Binding-site contacts:
Ligand atom C contacts residue TYR101 of chain 1.L at 3.6 Å (hydrophobic).
Ligand atom C6 contacts residue LEU42 of chain 1.K at 3.4 Å (hydrophobic).
Ligand atom C7 contacts residue GLU45 of chain 1.K at 3.3 Å.
Ligand atom CG contacts residue TYR101 of chain 1.L at 4.0 Å (hydrophobic).
Ligand atom CA contacts residue TYR101 of chain 1.L at 3.9 Å (hydrophobic).
Ligand atom CZ contacts residue MET111 of chain 1.K at 3.6 Å (hydrophobic).
Ligand atom C6 contacts residue GLU45 of chain 1.K at 3.9 Å.
Ligand atom CE1 contacts residue LEU67 of chain 1.L at 3.7 Å (hydrophobic).
Ligand atom C8 contacts residue LYS41 of chain 1.K at 4.0 Å.
Ligand atom O contacts residue TYR101 of chain 1.L at 3.9 Å.
Ligand atom C8 contacts residue SER71 of chain 1.L at 3.5 Å.
Ligand atom C6 contacts residue SER71 of chain 1.L at 3.1 Å.
Ligand atom C5 contacts residue SER71 of chain 1.L at 3.2 Å.
Ligand atom CD1 contacts residue TYR101 of chain 1.L at 3.4 Å (hydrophobic).
Ligand atom CA contacts residue TYR101 of chain 1.L at 3.5 Å (hydrophobic).
Ligand atom CD2 contacts residue TYR81 of chain 1.K at 4.0 Å (hydrophobic).
Ligand atom CE contacts residue SER79 of chain 1.K at 3.2 Å.
Ligand atom O contacts residue TYR101 of chain 1.L at 2.7 Å (h-bond).
Ligand atom O contacts residue TYR101 of chain 1.L at 3.5 Å (h-bond).
Ligand atom N contacts residue TYR101 of chain 1.L at 3.6 Å (h-bond).
Ligand atom C contacts residue TYR81 of chain 1.K at 3.9 Å (hydrophobic).
Ligand atom C contacts residue TYR101 of chain 1.L at 3.2 Å (hydrophobic).
Ligand atom C7 contacts residue SER71 of chain 1.L at 2.9 Å.
Ligand atom CE contacts residue GLU45 of chain 1.K at 3.9 Å.
Ligand atom CB contacts residue MET131 of chain 1.K at 4.0 Å (hydrophobic).
Ligand atom N contacts residue TYR81 of chain 1.K at 3.4 Å (h-bond).
Ligand atom C4 contacts residue LEU42 of chain 1.K at 3.9 Å (hydrophobic).
Ligand atom CB contacts residue TYR81 of chain 1.K at 4.1 Å (hydrophobic).
Ligand atom CD contacts residue TYR81 of chain 1.K at 3.7 Å (hydrophobic).
Ligand atom C2 contacts residue TYR81 of chain 1.K at 3.9 Å (hydrophobic).
Ligand atom O contacts residue TYR81 of chain 1.K at 2.9 Å (h-bond).
Ligand atom CE1 contacts residue TYR101 of chain 1.L at 3.9 Å (hydrophobic).
Ligand atom CB contacts residue TYR101 of chain 1.L at 3.9 Å (hydrophobic).
Ligand atom C5 contacts residue LEU42 of chain 1.K at 4.1 Å (hydrophobic).
Ligand atom CE2 contacts residue MET111 of chain 1.K at 3.8 Å (hydrophobic).
Ligand atom CD1 contacts residue LEU67 of chain 1.L at 3.9 Å (hydrophobic).
Ligand atom C8 contacts residue GLU45 of chain 1.K at 3.2 Å.
Ligand atom N contacts residue TYR101 of chain 1.L at 3.4 Å (h-bond).
Ligand atom CD2 contacts residue VAL109 of chain 1.K at 4.0 Å (hydrophobic).
Ligand atom C contacts residue TYR101 of chain 1.L at 3.6 Å (hydrophobic).

Sequence of chain 1.K:
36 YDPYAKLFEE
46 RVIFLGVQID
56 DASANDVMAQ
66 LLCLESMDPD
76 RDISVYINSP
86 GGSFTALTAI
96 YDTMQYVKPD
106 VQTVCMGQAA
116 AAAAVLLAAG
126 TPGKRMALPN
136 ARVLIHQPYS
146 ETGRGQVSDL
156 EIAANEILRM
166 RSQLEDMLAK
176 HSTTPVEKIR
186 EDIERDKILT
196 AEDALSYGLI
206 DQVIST

Sequence of chain 1.L:
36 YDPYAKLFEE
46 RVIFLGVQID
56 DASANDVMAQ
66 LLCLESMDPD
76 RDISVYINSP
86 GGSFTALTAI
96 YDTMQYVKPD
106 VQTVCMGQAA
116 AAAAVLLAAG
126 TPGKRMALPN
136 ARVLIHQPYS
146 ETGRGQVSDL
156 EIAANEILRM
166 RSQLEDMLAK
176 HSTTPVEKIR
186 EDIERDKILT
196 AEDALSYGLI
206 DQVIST

A small-molecule ligand and the protein it binds are described below.
Small molecule (SMILES): C/C=C/C=C/C=C/C(=O)N[C@@H](Cc1ccccc1)C(=O)N[C@H]1COC(=O)[C@@H]2C[C@@H](C)CN2C(=O)[C@H](C)NC(=O)[C@H](C)N(C)C(=O)[C@@H]2CCCN2C1=O